This small molecule binds to this protein.
Small molecule (SMILES): CC(=O)N[C@@H]1[C@@H](O)[C@H](O[C@@H]2O[C@H](CO)[C@H](O)[C@H](O)[C@H]2O)[C@@H](CO)O[C@H]1O

Sequence of chain 1.B:
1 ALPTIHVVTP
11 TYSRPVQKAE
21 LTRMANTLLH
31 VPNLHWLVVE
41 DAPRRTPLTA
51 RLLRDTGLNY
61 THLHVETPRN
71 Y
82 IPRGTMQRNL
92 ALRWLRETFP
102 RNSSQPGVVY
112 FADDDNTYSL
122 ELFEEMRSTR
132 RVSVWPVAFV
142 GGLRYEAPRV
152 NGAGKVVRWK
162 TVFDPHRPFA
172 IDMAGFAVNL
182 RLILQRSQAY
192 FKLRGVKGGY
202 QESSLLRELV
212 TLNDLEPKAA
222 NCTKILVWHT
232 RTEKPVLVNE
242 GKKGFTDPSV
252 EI

Binding-site contacts:
Ligand atom C8 contacts residue GLY143 of chain 1.B at 3.9 Å.
Ligand atom O6 contacts residue ARG168 of chain 1.B at 2.7 Å (salt-bridge).
Ligand atom O3 contacts residue GLY142 of chain 1.B at 3.2 Å.
Ligand atom C1 contacts residue PHE164 of chain 1.B at 3.9 Å (hydrophobic).
Ligand atom O5 contacts residue PHE164 of chain 1.B at 3.5 Å.
Ligand atom O6 contacts residue GLU147 of chain 1.B at 2.5 Å (salt-bridge).
Ligand atom C6 contacts residue GLY200 of chain 1.B at 3.8 Å.
Ligand atom C6 contacts residue GLU147 of chain 1.B at 3.4 Å.
Ligand atom C5 contacts residue PHE164 of chain 1.B at 3.9 Å (hydrophobic).
Ligand atom C3 contacts residue ASP173 of chain 1.B at 4.1 Å.
Ligand atom C8 contacts residue ASN240 of chain 1.A at 3.7 Å.
Ligand atom C5 contacts residue ARG168 of chain 1.B at 3.4 Å.
Ligand atom C2 contacts residue PHE164 of chain 1.B at 3.9 Å (hydrophobic).
Ligand atom O4 contacts residue ASP173 of chain 1.B at 2.6 Å (salt-bridge).
Ligand atom C6 contacts residue PHE164 of chain 1.B at 3.4 Å (hydrophobic).
Ligand atom C4 contacts residue PHE164 of chain 1.B at 3.7 Å (hydrophobic).
Ligand atom C4 contacts residue GLU203 of chain 1.B at 3.9 Å.
Ligand atom O6 contacts residue GLY199 of chain 1.B at 3.5 Å.
Ligand atom C3 contacts residue GLU203 of chain 1.B at 3.5 Å.
Ligand atom O3 contacts residue GLU203 of chain 1.B at 2.7 Å (salt-bridge).
Ligand atom C6 contacts residue PHE164 of chain 1.B at 4.2 Å (hydrophobic).
Ligand atom O6 contacts residue ASP173 of chain 1.B at 3.6 Å.
Ligand atom C7 contacts residue ASN240 of chain 1.A at 3.6 Å.
Ligand atom C6 contacts residue GLY142 of chain 1.B at 3.8 Å.
Ligand atom C3 contacts residue GLY200 of chain 1.B at 4.2 Å.
Ligand atom C8 contacts residue VAL239 of chain 1.A at 3.6 Å (hydrophobic).
Ligand atom C6 contacts residue GLY199 of chain 1.B at 3.6 Å.
Ligand atom O6 contacts residue GLY200 of chain 1.B at 3.9 Å.
Ligand atom O2 contacts residue GLY200 of chain 1.B at 3.6 Å.
Ligand atom C6 contacts residue ARG168 of chain 1.B at 3.3 Å.
Ligand atom O3 contacts residue PHE164 of chain 1.B at 4.2 Å.
Ligand atom C4 contacts residue ASP173 of chain 1.B at 3.5 Å.
Ligand atom O7 contacts residue PHE164 of chain 1.B at 3.9 Å.
Ligand atom C1 contacts residue GLY200 of chain 1.B at 4.0 Å.
Ligand atom O3 contacts residue ASP173 of chain 1.B at 3.5 Å (salt-bridge).
Ligand atom O6 contacts residue ILE172 of chain 1.B at 3.7 Å.
Ligand atom O7 contacts residue ASN240 of chain 1.A at 2.9 Å (h-bond).
Ligand atom C5 contacts residue PHE164 of chain 1.B at 4.1 Å (hydrophobic).
Ligand atom C2 contacts residue GLY200 of chain 1.B at 4.2 Å.
Ligand atom O5 contacts residue PHE164 of chain 1.B at 3.9 Å.

Sequence of chain 1.A:
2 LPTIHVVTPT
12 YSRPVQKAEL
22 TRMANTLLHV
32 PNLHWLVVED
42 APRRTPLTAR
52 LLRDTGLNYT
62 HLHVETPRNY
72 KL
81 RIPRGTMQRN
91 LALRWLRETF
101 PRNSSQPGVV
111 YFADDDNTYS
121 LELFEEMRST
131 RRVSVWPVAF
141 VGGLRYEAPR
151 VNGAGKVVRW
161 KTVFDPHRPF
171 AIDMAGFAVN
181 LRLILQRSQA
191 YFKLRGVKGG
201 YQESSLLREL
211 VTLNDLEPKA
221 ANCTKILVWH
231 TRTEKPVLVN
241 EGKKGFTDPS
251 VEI